A protein and the small-molecule ligand that binds it are described below.
Small molecule (SMILES): CC(=O)N[C@@H]1[C@@H](O)[C@H](O)[C@@H](CO)O[C@H]1O

Binding-site contacts:
Ligand atom C5 contacts residue ASN616 of chain 1.C at 4.5 Å.
Ligand atom C3 contacts residue ASN616 of chain 1.C at 4.5 Å.
Ligand atom N2 contacts residue ASN616 of chain 1.C at 4.0 Å.
Ligand atom O5 contacts residue ASN616 of chain 1.C at 3.3 Å (h-bond).
Ligand atom C8 contacts residue ASN616 of chain 1.C at 3.9 Å.
Ligand atom C7 contacts residue ASN616 of chain 1.C at 4.3 Å.
Ligand atom O7 contacts residue THR618 of chain 1.C at 4.3 Å.
Ligand atom C2 contacts residue ASN616 of chain 1.C at 3.3 Å.
Ligand atom C1 contacts residue ASN616 of chain 1.C at 3.2 Å.

Sequence of chain 1.C:
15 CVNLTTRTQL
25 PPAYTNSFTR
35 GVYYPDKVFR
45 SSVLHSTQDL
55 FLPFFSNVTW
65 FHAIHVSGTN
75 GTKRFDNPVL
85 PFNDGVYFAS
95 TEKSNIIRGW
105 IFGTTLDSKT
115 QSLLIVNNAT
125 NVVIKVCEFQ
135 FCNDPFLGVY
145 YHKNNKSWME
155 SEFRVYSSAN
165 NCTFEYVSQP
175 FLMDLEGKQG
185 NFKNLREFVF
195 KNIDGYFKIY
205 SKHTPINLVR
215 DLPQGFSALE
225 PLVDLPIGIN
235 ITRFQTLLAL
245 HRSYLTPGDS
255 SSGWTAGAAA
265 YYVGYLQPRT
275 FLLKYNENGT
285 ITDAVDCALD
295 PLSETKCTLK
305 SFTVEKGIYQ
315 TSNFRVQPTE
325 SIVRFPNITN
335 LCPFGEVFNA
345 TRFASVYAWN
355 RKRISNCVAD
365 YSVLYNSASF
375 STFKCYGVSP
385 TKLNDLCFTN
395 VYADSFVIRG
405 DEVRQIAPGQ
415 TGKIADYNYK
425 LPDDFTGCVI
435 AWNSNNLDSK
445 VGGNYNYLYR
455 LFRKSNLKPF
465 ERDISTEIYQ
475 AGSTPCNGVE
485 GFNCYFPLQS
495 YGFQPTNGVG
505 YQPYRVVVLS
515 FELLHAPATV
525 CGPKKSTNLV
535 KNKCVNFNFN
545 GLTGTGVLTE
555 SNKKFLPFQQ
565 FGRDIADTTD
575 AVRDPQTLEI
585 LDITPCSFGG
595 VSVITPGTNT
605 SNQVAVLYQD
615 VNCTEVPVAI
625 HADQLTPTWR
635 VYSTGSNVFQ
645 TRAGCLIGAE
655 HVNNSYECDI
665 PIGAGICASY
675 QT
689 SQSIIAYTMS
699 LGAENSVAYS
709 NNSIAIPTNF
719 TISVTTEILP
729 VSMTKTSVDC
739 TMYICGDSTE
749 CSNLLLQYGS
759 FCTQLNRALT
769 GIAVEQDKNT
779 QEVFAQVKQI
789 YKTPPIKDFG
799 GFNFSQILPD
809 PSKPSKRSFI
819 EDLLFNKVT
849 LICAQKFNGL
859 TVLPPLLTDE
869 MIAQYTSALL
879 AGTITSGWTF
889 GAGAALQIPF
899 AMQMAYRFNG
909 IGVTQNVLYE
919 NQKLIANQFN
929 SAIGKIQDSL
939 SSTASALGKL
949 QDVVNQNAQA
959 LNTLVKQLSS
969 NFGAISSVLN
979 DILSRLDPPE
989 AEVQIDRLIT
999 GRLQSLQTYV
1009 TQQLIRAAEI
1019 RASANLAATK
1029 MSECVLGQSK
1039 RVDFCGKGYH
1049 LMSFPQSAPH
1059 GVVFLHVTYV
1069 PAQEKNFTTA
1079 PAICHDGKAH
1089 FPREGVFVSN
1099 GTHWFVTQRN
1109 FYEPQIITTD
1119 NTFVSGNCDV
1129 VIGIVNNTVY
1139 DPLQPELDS